Sequence of chain 1.B:
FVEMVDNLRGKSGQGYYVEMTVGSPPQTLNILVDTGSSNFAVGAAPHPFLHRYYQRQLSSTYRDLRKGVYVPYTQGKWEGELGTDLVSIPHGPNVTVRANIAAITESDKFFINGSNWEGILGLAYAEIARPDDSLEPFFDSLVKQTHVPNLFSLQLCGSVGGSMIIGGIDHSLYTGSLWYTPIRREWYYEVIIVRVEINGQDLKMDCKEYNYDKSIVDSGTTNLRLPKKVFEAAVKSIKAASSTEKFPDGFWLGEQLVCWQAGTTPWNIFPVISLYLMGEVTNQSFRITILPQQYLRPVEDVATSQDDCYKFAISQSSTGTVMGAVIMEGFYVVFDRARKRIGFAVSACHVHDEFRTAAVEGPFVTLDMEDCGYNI

A protein and the small-molecule ligand that binds it are described below.
Small molecule (SMILES): COc1cccc(CN2C[C@@H](C(=O)N[C@@H](Cc3ccccc3)[C@H](O)CNCc3cccc(N(C)C)c3)NC2=O)c1

Binding-site contacts:
Ligand atom C1 contacts residue ASP51 of chain 1.B at 3.6 Å.
Ligand atom C29 contacts residue TYR217 of chain 1.B at 3.8 Å (hydrophobic).
Ligand atom C48 contacts residue GLY32 of chain 1.B at 3.6 Å.
Ligand atom N2 contacts residue GLY53 of chain 1.B at 3.0 Å (h-bond).
Ligand atom C contacts residue THR91 of chain 1.B at 3.5 Å.
Ligand atom O contacts residue THR91 of chain 1.B at 3.0 Å (h-bond).
Ligand atom C2 contacts residue ASP247 of chain 1.B at 3.3 Å.
Ligand atom C20 contacts residue GLY53 of chain 1.B at 3.5 Å.
Ligand atom CE2 contacts residue PHE127 of chain 1.B at 3.5 Å (hydrophobic).
Ligand atom O33 contacts residue GLY249 of chain 1.B at 3.5 Å (h-bond).
Ligand atom O contacts residue TYR90 of chain 1.B at 3.3 Å.
Ligand atom N contacts residue GLY249 of chain 1.B at 3.2 Å (h-bond).
Ligand atom C30 contacts residue THR91 of chain 1.B at 3.3 Å.
Ligand atom C42 contacts residue THR251 of chain 1.B at 3.5 Å.
Ligand atom C43 contacts residue GLY32 of chain 1.B at 3.5 Å.
Ligand atom C32 contacts residue GLY249 of chain 1.B at 3.7 Å.
Ligand atom C48 contacts residue SER248 of chain 1.B at 3.8 Å.
Ligand atom N2 contacts residue ASP247 of chain 1.B at 3.2 Å (salt-bridge).
Ligand atom CE1 contacts residue TRP134 of chain 1.B at 3.7 Å (hydrophobic).
Ligand atom C44 contacts residue GLN31 of chain 1.B at 2.9 Å.
Ligand atom C26 contacts residue GLY53 of chain 1.B at 3.4 Å.
Ligand atom C48 contacts residue GLY249 of chain 1.B at 3.0 Å.
Ligand atom CZ contacts residue TRP134 of chain 1.B at 3.6 Å (hydrophobic).
Ligand atom C43 contacts residue GLN31 of chain 1.B at 3.3 Å.
Ligand atom CA contacts residue GLY249 of chain 1.B at 3.8 Å.
Ligand atom C45 contacts residue ILE129 of chain 1.B at 3.8 Å (hydrophobic).
Ligand atom CB contacts residue GLY249 of chain 1.B at 3.7 Å.
Ligand atom CD2 contacts residue TYR90 of chain 1.B at 3.6 Å (hydrophobic).
Ligand atom C24 contacts residue PRO89 of chain 1.B at 3.3 Å (hydrophobic).
Ligand atom O47 contacts residue GLY32 of chain 1.B at 2.8 Å.
Ligand atom O47 contacts residue GLN31 of chain 1.B at 3.1 Å.
Ligand atom C28 contacts residue VAL88 of chain 1.B at 3.8 Å (hydrophobic).
Ligand atom C26 contacts residue TYR217 of chain 1.B at 3.8 Å (hydrophobic).
Ligand atom C1 contacts residue ASP247 of chain 1.B at 3.5 Å.
Ligand atom O33 contacts residue THR251 of chain 1.B at 3.0 Å (h-bond).
Ligand atom N31 contacts residue GLY249 of chain 1.B at 3.6 Å (h-bond).
Ligand atom C23 contacts residue TYR90 of chain 1.B at 3.7 Å (hydrophobic).
Ligand atom OG contacts residue GLY53 of chain 1.B at 3.6 Å (h-bond).
Ligand atom O33 contacts residue THR250 of chain 1.B at 3.3 Å.
Ligand atom OG contacts residue ASP51 of chain 1.B at 2.6 Å (salt-bridge).